The small molecule below binds the protein below.
Small molecule (SMILES): Nc1ccn([C@@H]2O[C@H](CO[P](=O)(O)O[C@H]3[C@@H](O)[C@H](n4ccc(N)nc4=O)O[C@@H]3CO[P](=O)(O)O[C@H]3[C@@H](O)[C@H](n4cnc5c(N)ncnc54)O[C@@H]3CO[P](=O)(O)O[C@H]3[C@@H](O)[C@H](n4ccc(N)nc4=O)O[C@@H]3CO[P](=O)(O)O[C@H]3[C@@H](O)[C@H](n4ccc(=O)[nH]c4=O)O[C@@H]3CO[P](=O)(O)O[C@H]3[C@@H](O)[C@H](n4cnc5c(N)ncnc54)O[C@@H]3CO[P](=O)(O)O[C@H]3[C@@H](O)[C@H](n4cnc5c(=O)nc(N)[nH]c54)O[C@@H]3CO[P](=O)(O)O[C@H]3[C@@H](O)[C@H](n4cnc5c(=O)nc(N)[nH]c54)O[C@@H]3CO)[C@@H](O)[C@H]2O)c(=O)n1

Binding-site contacts:
Ligand atom N1 contacts residue THR59 of chain 35.C at 3.6 Å.
Ligand atom P contacts residue TYR85 of chain 35.C at 3.5 Å.
Ligand atom O3' contacts residue SER51 of chain 34.D at 3.5 Å (h-bond).
Ligand atom N7 contacts residue THR45 of chain 35.C at 2.6 Å (h-bond).
Ligand atom C6 contacts residue THR45 of chain 35.C at 3.5 Å.
Ligand atom N6 contacts residue THR59 of chain 35.C at 2.9 Å (h-bond).
Ligand atom C3' contacts residue TYR85 of chain 35.C at 3.3 Å (hydrophobic).
Ligand atom C5 contacts residue THR45 of chain 35.C at 3.3 Å.
Ligand atom OP2 contacts residue LYS57 of chain 34.D at 3.4 Å.
Ligand atom O2' contacts residue GLU63 of chain 35.C at 3.0 Å (salt-bridge).
Ligand atom C2 contacts residue SER47 of chain 35.C at 3.0 Å.
Ligand atom N6 contacts residue CYS46 of chain 35.C at 3.4 Å (h-bond).
Ligand atom O4' contacts residue LYS61 of chain 35.C at 3.1 Å (salt-bridge).
Ligand atom C2' contacts residue GLU63 of chain 35.C at 3.5 Å.
Ligand atom C4 contacts residue TYR85 of chain 35.C at 3.5 Å (hydrophobic).
Ligand atom O3' contacts residue TYR85 of chain 35.C at 3.6 Å.
Ligand atom OP2 contacts residue LYS43 of chain 35.C at 3.2 Å (salt-bridge).
Ligand atom OP2 contacts residue LYS57 of chain 34.D at 2.7 Å (salt-bridge).
Ligand atom C5' contacts residue TYR85 of chain 35.C at 3.1 Å (hydrophobic).
Ligand atom O2' contacts residue TYR85 of chain 35.C at 3.5 Å.
Ligand atom C5' contacts residue SER51 of chain 34.D at 3.5 Å.
Ligand atom OP1 contacts residue SER51 of chain 34.D at 2.7 Å (h-bond).
Ligand atom C4' contacts residue TYR85 of chain 35.C at 3.3 Å (hydrophobic).
Ligand atom C2' contacts residue TYR85 of chain 35.C at 3.4 Å (hydrophobic).
Ligand atom N1 contacts residue TYR85 of chain 35.C at 3.6 Å.
Ligand atom P contacts residue SER51 of chain 34.D at 3.4 Å.
Ligand atom C6 contacts residue TYR85 of chain 35.C at 3.5 Å (hydrophobic).
Ligand atom OP1 contacts residue SER51 of chain 34.D at 3.3 Å.
Ligand atom C5 contacts residue TYR85 of chain 35.C at 3.5 Å (hydrophobic).
Ligand atom N1 contacts residue SER47 of chain 35.C at 2.7 Å (h-bond).
Ligand atom OP2 contacts residue SER51 of chain 34.D at 3.2 Å (h-bond).
Ligand atom P contacts residue ARG49 of chain 34.D at 2.9 Å.
Ligand atom OP2 contacts residue ARG49 of chain 34.D at 2.4 Å (salt-bridge).
Ligand atom OP1 contacts residue SER52 of chain 34.D at 3.0 Å.
Ligand atom O2 contacts residue ASN87 of chain 35.C at 3.2 Å (h-bond).
Ligand atom N6 contacts residue THR45 of chain 35.C at 2.9 Å (h-bond).
Ligand atom OP1 contacts residue ARG49 of chain 34.D at 2.5 Å (salt-bridge).
Ligand atom OP1 contacts residue ASN55 of chain 34.D at 3.3 Å (h-bond).
Ligand atom OP2 contacts residue ASN55 of chain 34.D at 3.2 Å (h-bond).
Ligand atom OP2 contacts residue TYR85 of chain 35.C at 2.5 Å (h-bond).

Sequence of chain 34.D:
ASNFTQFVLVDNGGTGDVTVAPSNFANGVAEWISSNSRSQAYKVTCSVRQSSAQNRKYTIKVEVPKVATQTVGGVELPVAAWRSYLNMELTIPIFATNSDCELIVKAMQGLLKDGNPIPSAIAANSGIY

Sequence of chain 35.C:
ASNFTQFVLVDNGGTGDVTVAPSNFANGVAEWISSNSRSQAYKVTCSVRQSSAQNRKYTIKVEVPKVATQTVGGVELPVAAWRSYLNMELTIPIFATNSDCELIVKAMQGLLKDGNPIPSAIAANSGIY